Sequence of chain 1.A:
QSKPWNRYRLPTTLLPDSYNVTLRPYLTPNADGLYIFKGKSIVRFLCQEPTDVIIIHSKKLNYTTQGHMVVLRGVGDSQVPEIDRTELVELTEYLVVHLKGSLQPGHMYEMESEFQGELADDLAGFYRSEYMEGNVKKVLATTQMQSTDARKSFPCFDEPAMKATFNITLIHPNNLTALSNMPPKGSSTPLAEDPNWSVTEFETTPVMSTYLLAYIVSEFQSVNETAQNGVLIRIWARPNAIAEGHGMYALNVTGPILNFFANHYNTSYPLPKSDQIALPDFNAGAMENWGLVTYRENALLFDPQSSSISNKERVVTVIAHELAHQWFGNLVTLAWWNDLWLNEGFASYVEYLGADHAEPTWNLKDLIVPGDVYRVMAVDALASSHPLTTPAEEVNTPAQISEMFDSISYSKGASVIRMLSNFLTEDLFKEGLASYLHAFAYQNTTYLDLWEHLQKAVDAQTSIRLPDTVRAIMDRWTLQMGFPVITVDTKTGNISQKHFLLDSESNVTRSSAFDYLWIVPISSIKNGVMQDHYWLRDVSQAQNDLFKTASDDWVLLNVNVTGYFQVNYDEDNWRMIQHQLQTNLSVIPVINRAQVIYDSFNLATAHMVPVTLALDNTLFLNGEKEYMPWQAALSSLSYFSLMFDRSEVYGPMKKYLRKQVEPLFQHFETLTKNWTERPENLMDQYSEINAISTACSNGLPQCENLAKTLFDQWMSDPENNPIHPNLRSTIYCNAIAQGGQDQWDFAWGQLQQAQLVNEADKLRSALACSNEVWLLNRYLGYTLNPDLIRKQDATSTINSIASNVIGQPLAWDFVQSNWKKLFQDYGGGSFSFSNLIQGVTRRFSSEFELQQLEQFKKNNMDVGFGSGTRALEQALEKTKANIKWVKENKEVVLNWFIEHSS

The small molecule below binds the protein below.
Small molecule (SMILES): CC(=O)N[C@H]1[C@H](O[C@H]2[C@H](O)[C@@H](NC(C)=O)CO[C@@H]2CO)O[C@H](CO)[C@@H](O[C@@H]2O[C@H](CO)[C@@H](O)[C@H](O)[C@H]2NC(C)=O)[C@@H]1O

Binding-site contacts:
Ligand atom O5 contacts residue ASN253 of chain 1.A at 2.3 Å (h-bond).
Ligand atom O7 contacts residue LYS313 of chain 1.A at 4.1 Å.
Ligand atom C3 contacts residue ASN253 of chain 1.A at 3.8 Å.
Ligand atom C5 contacts residue ASN253 of chain 1.A at 3.7 Å.
Ligand atom C2 contacts residue ASN253 of chain 1.A at 2.5 Å.
Ligand atom C8 contacts residue PRO305 of chain 1.A at 3.9 Å (hydrophobic).
Ligand atom N2 contacts residue MET249 of chain 1.A at 4.5 Å.
Ligand atom C8 contacts residue MET249 of chain 1.A at 4.2 Å (hydrophobic).
Ligand atom C4 contacts residue ASN253 of chain 1.A at 4.2 Å.
Ligand atom O7 contacts residue ASN253 of chain 1.A at 3.9 Å.
Ligand atom C7 contacts residue ASN253 of chain 1.A at 3.8 Å.
Ligand atom N2 contacts residue ASN253 of chain 1.A at 3.1 Å (h-bond).
Ligand atom C7 contacts residue TYR250 of chain 1.A at 4.4 Å (hydrophobic).
Ligand atom C1 contacts residue ASN253 of chain 1.A at 1.4 Å.
Ligand atom C8 contacts residue TYR250 of chain 1.A at 4.0 Å (hydrophobic).
Ligand atom O7 contacts residue TYR250 of chain 1.A at 3.7 Å.